Sequence of chain 1.A:
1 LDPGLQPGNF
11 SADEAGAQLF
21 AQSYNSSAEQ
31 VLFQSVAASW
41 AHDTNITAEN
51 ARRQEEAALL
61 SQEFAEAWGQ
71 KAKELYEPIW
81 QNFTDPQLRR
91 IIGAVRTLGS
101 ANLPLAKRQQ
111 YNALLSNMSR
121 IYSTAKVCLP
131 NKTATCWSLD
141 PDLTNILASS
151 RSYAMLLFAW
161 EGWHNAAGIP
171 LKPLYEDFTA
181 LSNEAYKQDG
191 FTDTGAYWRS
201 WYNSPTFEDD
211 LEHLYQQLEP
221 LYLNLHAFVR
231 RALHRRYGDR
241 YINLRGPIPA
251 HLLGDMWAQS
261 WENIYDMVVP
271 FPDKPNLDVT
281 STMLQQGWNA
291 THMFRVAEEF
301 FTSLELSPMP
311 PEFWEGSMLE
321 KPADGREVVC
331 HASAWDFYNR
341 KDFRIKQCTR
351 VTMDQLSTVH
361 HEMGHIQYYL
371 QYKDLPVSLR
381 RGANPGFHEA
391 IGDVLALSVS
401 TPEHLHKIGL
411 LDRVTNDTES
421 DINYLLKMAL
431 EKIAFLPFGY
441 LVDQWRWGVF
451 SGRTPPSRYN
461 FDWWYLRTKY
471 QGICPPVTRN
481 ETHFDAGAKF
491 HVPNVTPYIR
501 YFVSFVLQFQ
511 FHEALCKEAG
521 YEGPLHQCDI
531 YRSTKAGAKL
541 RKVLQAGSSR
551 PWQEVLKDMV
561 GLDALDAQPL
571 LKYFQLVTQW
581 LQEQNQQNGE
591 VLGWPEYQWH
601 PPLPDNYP

Binding-site contacts:
Ligand atom O3 contacts residue PRO524 of chain 1.A at 3.5 Å.
Ligand atom N2 contacts residue GLN527 of chain 1.A at 2.8 Å (h-bond).
Ligand atom O5 contacts residue ASN416 of chain 1.A at 2.3 Å (h-bond).
Ligand atom C2 contacts residue GLN527 of chain 1.A at 4.0 Å.
Ligand atom C2 contacts residue ASN416 of chain 1.A at 2.5 Å.
Ligand atom O7 contacts residue PRO524 of chain 1.A at 4.5 Å.
Ligand atom C4 contacts residue ASN416 of chain 1.A at 4.2 Å.
Ligand atom C7 contacts residue GLN527 of chain 1.A at 3.2 Å.
Ligand atom N2 contacts residue PRO524 of chain 1.A at 4.3 Å.
Ligand atom C7 contacts residue PRO524 of chain 1.A at 4.2 Å (hydrophobic).
Ligand atom C3 contacts residue ASN416 of chain 1.A at 3.8 Å.
Ligand atom C1 contacts residue ASN416 of chain 1.A at 1.4 Å.
Ligand atom C8 contacts residue GLN527 of chain 1.A at 2.8 Å.
Ligand atom C7 contacts residue ASN416 of chain 1.A at 4.1 Å.
Ligand atom C5 contacts residue ASN416 of chain 1.A at 3.6 Å.
Ligand atom C8 contacts residue TYR521 of chain 1.A at 3.9 Å (hydrophobic).
Ligand atom C3 contacts residue PRO524 of chain 1.A at 4.1 Å (hydrophobic).
Ligand atom O7 contacts residue GLN527 of chain 1.A at 4.4 Å.
Ligand atom C1 contacts residue GLN527 of chain 1.A at 4.3 Å.
Ligand atom C8 contacts residue PRO524 of chain 1.A at 4.3 Å (hydrophobic).
Ligand atom N2 contacts residue ASN416 of chain 1.A at 3.0 Å (h-bond).

The protein below binds the small molecule below.
Small molecule (SMILES): CC(=O)N[C@@H]1[C@@H](O)[C@H](O)[C@@H](CO)O[C@H]1O